Binding-site contacts:
Ligand atom C5 contacts residue ASN271 of chain 1.I at 3.6 Å.
Ligand atom C4 contacts residue ASN271 of chain 1.I at 4.2 Å.
Ligand atom C7 contacts residue ASN271 of chain 1.I at 3.5 Å.
Ligand atom N2 contacts residue ASN271 of chain 1.I at 2.9 Å (h-bond).
Ligand atom C1 contacts residue ASN271 of chain 1.I at 1.4 Å.
Ligand atom O5 contacts residue ASN271 of chain 1.I at 2.3 Å (h-bond).
Ligand atom O5 contacts residue ILE292 of chain 1.I at 4.1 Å.
Ligand atom O7 contacts residue ASN271 of chain 1.I at 3.8 Å.
Ligand atom C2 contacts residue ASN271 of chain 1.I at 2.5 Å.
Ligand atom O6 contacts residue ILE292 of chain 1.I at 4.2 Å.
Ligand atom C3 contacts residue ASN271 of chain 1.I at 3.8 Å.
Ligand atom C8 contacts residue VAL410 of chain 1.I at 4.2 Å (hydrophobic).

Sequence of chain 1.I:
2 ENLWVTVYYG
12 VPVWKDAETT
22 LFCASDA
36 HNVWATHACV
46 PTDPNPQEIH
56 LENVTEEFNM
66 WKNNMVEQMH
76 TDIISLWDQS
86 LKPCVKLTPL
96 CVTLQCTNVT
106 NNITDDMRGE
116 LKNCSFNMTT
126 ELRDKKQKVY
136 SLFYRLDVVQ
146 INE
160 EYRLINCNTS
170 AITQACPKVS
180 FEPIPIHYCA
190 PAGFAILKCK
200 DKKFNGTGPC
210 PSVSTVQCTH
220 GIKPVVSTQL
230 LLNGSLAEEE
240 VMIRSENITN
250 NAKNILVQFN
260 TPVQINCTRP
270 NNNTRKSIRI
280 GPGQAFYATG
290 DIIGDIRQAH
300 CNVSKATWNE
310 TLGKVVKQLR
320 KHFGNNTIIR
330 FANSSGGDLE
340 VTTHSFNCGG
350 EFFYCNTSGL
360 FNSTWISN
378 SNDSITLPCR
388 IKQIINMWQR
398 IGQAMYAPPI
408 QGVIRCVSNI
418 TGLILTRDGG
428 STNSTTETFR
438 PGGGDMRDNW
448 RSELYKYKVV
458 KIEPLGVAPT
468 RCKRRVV

A protein and the small-molecule ligand that binds it are described below.
Small molecule (SMILES): CC(=O)N[C@H]1[C@H](O[C@H]2[C@H](O)[C@@H](NC(C)=O)CO[C@@H]2CO)O[C@H](CO)[C@@H](O[C@@H]2O[C@H](CO)[C@@H](O)[C@H](O)[C@@H]2O)[C@@H]1O